Sequence of chain 1.B:
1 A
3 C

Binding-site contacts:
Ligand atom O10 contacts residue CYS3 of chain 1.B at 4.0 Å.
Ligand atom O3 contacts residue ALA1 of chain 1.B at 2.7 Å (h-bond).
Ligand atom O4 contacts residue PRO213 of chain 1.A at 4.3 Å.
Ligand atom C4 contacts residue ARG212 of chain 1.A at 4.3 Å.
Ligand atom N2 contacts residue ARG212 of chain 1.A at 4.3 Å.
Ligand atom O7 contacts residue ALA1 of chain 1.B at 3.3 Å.
Ligand atom C3 contacts residue ARG212 of chain 1.A at 3.7 Å.
Ligand atom C9 contacts residue ARG212 of chain 1.A at 4.2 Å.
Ligand atom O10 contacts residue ALA1 of chain 1.B at 2.3 Å (h-bond).
Ligand atom C1 contacts residue UDP1 of chain 1.E at 2.7 Å.
Ligand atom C9 contacts residue THR210 of chain 1.A at 4.2 Å.
Ligand atom O4 contacts residue ARG212 of chain 1.A at 4.1 Å.
Ligand atom O10 contacts residue FGA2 of chain 1.B at 3.3 Å (h-bond).
Ligand atom C10 contacts residue FGA2 of chain 1.B at 3.3 Å.
Ligand atom C7 contacts residue ALA1 of chain 1.B at 3.4 Å (hydrophobic).
Ligand atom N2 contacts residue UDP1 of chain 1.E at 2.9 Å (h-bond).
Ligand atom C10 contacts residue THR210 of chain 1.A at 3.8 Å.
Ligand atom O1 contacts residue ARG212 of chain 1.A at 3.3 Å (salt-bridge).
Ligand atom C2 contacts residue ALA1 of chain 1.B at 3.9 Å (hydrophobic).
Ligand atom C7 contacts residue UDP1 of chain 1.E at 3.5 Å.
Ligand atom O6 contacts residue UDP1 of chain 1.E at 4.3 Å.
Ligand atom N2 contacts residue ALA1 of chain 1.B at 3.6 Å.
Ligand atom C8 contacts residue DAL4 of chain 1.B at 3.8 Å.
Ligand atom C9 contacts residue ALA1 of chain 1.B at 2.5 Å (hydrophobic).
Ligand atom C8 contacts residue ALA1 of chain 1.B at 3.9 Å (hydrophobic).
Ligand atom C5 contacts residue UDP1 of chain 1.E at 3.9 Å.
Ligand atom C11 contacts residue HIS211 of chain 1.A at 3.8 Å.
Ligand atom O4 contacts residue HIS211 of chain 1.A at 4.3 Å.
Ligand atom C5 contacts residue ARG212 of chain 1.A at 4.3 Å.
Ligand atom O6 contacts residue ASN39 of chain 1.A at 3.9 Å.
Ligand atom C11 contacts residue ARG212 of chain 1.A at 3.8 Å.
Ligand atom C10 contacts residue ALA1 of chain 1.B at 1.4 Å (hydrophobic).
Ligand atom O5 contacts residue UDP1 of chain 1.E at 3.3 Å (h-bond).
Ligand atom C11 contacts residue ALA1 of chain 1.B at 3.2 Å (hydrophobic).
Ligand atom C3 contacts residue ALA1 of chain 1.B at 3.9 Å (hydrophobic).
Ligand atom C11 contacts residue THR210 of chain 1.A at 3.6 Å.
Ligand atom C2 contacts residue UDP1 of chain 1.E at 3.9 Å.
Ligand atom O7 contacts residue UDP1 of chain 1.E at 4.0 Å.
Ligand atom C8 contacts residue UDP1 of chain 1.E at 3.3 Å.
Ligand atom O1 contacts residue UDP1 of chain 1.E at 1.6 Å.

A protein and the small-molecule ligand that binds it are described below.
Small molecule (SMILES): CC(=O)N[C@@H]1[C@@H](O[C@H](C)C(=O)O)[C@H](O)[C@@H](CO)O[C@@H]1O

Sequence of chain 1.A:
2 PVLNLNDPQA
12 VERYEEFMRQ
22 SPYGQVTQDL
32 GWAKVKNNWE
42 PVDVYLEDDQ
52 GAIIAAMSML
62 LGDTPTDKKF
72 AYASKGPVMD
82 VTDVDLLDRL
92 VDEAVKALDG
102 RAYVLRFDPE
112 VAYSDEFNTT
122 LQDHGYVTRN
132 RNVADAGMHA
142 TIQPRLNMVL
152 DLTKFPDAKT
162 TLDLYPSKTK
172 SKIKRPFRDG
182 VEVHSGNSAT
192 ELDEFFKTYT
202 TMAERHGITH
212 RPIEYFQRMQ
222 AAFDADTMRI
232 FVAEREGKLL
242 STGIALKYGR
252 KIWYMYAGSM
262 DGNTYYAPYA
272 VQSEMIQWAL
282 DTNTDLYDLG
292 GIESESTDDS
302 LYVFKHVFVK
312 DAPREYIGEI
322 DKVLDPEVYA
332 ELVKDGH